Binding-site contacts:
Ligand atom OXT contacts residue ASP192 of chain 6.A at 3.7 Å.
Ligand atom O contacts residue MG1 of chain 6.D at 1.9 Å.
Ligand atom OXT contacts residue ACO1 of chain 6.B at 3.1 Å.
Ligand atom C contacts residue VAL191 of chain 6.A at 3.7 Å (hydrophobic).
Ligand atom CA contacts residue ARG84 of chain 6.A at 3.9 Å.
Ligand atom O3 contacts residue MG1 of chain 6.D at 2.2 Å.
Ligand atom CB contacts residue GLY189 of chain 6.A at 4.2 Å.
Ligand atom O3 contacts residue TRP257 of chain 6.A at 4.1 Å.
Ligand atom OXT contacts residue PRO231 of chain 6.A at 3.8 Å.
Ligand atom O3 contacts residue GLU158 of chain 6.A at 3.3 Å (salt-bridge).
Ligand atom CB contacts residue MG1 of chain 6.D at 4.3 Å.
Ligand atom C contacts residue MG1 of chain 6.D at 2.8 Å.
Ligand atom CA contacts residue GLY189 of chain 6.A at 4.0 Å.
Ligand atom CA contacts residue ACO1 of chain 6.B at 2.5 Å.
Ligand atom OXT contacts residue GLU190 of chain 6.A at 3.2 Å (salt-bridge).
Ligand atom CB contacts residue PRO231 of chain 6.A at 3.3 Å (hydrophobic).
Ligand atom O contacts residue VAL191 of chain 6.A at 3.9 Å.
Ligand atom CA contacts residue MG1 of chain 6.D at 2.8 Å.
Ligand atom C contacts residue ASP192 of chain 6.A at 3.7 Å.
Ligand atom C contacts residue GLY189 of chain 6.A at 3.6 Å.
Ligand atom OXT contacts residue MG1 of chain 6.D at 4.0 Å.
Ligand atom CA contacts residue TRP257 of chain 6.A at 4.1 Å (hydrophobic).
Ligand atom C contacts residue GLU158 of chain 6.A at 3.4 Å.
Ligand atom O3 contacts residue ASP192 of chain 6.A at 4.0 Å.
Ligand atom OXT contacts residue VAL191 of chain 6.A at 2.8 Å (h-bond).
Ligand atom O contacts residue ACO1 of chain 6.B at 3.4 Å.
Ligand atom OXT contacts residue GLY189 of chain 6.A at 3.0 Å.
Ligand atom CB contacts residue ACO1 of chain 6.B at 2.7 Å.
Ligand atom C contacts residue ACO1 of chain 6.B at 2.7 Å.
Ligand atom C contacts residue GLU190 of chain 6.A at 4.3 Å.
Ligand atom O contacts residue ALA390 of chain 6.A at 4.0 Å.
Ligand atom O contacts residue GLY189 of chain 6.A at 3.8 Å.
Ligand atom O3 contacts residue ARG84 of chain 6.A at 2.8 Å (salt-bridge).
Ligand atom O contacts residue ASP192 of chain 6.A at 2.8 Å (salt-bridge).
Ligand atom CA contacts residue GLU158 of chain 6.A at 3.6 Å.
Ligand atom O3 contacts residue ACO1 of chain 6.B at 2.9 Å (h-bond).
Ligand atom CB contacts residue TRP257 of chain 6.A at 3.2 Å (hydrophobic).
Ligand atom OXT contacts residue GLU158 of chain 6.A at 4.3 Å.
Ligand atom O contacts residue GLU158 of chain 6.A at 2.7 Å (salt-bridge).
Ligand atom CB contacts residue ARG84 of chain 6.A at 4.2 Å.

Sequence of chain 6.A:
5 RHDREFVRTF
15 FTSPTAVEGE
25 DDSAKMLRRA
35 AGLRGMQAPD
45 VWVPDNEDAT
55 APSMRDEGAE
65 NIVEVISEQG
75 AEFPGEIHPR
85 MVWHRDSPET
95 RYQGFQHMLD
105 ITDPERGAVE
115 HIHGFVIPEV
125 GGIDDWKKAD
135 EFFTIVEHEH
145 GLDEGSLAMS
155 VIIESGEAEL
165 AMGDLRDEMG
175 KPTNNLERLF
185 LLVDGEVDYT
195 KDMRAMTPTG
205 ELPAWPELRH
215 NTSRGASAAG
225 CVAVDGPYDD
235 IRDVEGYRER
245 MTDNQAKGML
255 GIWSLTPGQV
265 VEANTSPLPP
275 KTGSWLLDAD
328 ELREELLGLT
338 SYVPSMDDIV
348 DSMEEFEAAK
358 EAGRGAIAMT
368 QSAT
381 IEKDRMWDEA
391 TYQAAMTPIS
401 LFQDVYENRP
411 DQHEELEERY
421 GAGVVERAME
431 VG

This protein binds this small molecule.
Small molecule (SMILES): CC(=O)C(=O)O